Binding-site contacts:
Ligand atom C3' contacts residue LEU37 of chain 2.B at 4.1 Å (hydrophobic).
Ligand atom N1 contacts residue GLY72 of chain 2.B at 2.9 Å (h-bond).
Ligand atom N1 contacts residue LEU74 of chain 2.B at 3.5 Å (h-bond).
Ligand atom C7 contacts residue GLY70 of chain 2.B at 4.2 Å.
Ligand atom C6 contacts residue PHE77 of chain 2.B at 4.0 Å (hydrophobic).
Ligand atom N1 contacts residue LEU73 of chain 2.B at 4.2 Å.
Ligand atom C1' contacts residue GLY9 of chain 2.B at 4.0 Å.
Ligand atom C7A contacts residue GLY72 of chain 2.B at 3.5 Å.
Ligand atom O2 contacts residue SER10 of chain 2.B at 4.2 Å.
Ligand atom C4 contacts residue LEU37 of chain 2.B at 3.8 Å (hydrophobic).
Ligand atom O1 contacts residue LYS88 of chain 2.B at 2.6 Å (salt-bridge).
Ligand atom C7 contacts residue LEU37 of chain 2.B at 4.3 Å (hydrophobic).
Ligand atom C6 contacts residue GLY70 of chain 2.B at 3.5 Å.
Ligand atom C7 contacts residue LEU74 of chain 2.B at 3.9 Å (hydrophobic).
Ligand atom O2 contacts residue PRO8 of chain 2.B at 4.2 Å.
Ligand atom C3A contacts residue LEU37 of chain 2.B at 3.8 Å (hydrophobic).
Ligand atom C2' contacts residue PRO8 of chain 2.B at 3.9 Å (hydrophobic).
Ligand atom C7 contacts residue GLN71 of chain 2.B at 3.9 Å.
Ligand atom C3' contacts residue PRO8 of chain 2.B at 4.1 Å (hydrophobic).
Ligand atom C1' contacts residue PRO8 of chain 2.B at 4.1 Å (hydrophobic).
Ligand atom C2 contacts residue LEU37 of chain 2.B at 4.3 Å (hydrophobic).
Ligand atom C7A contacts residue LEU74 of chain 2.B at 3.8 Å (hydrophobic).
Ligand atom C7A contacts residue LEU37 of chain 2.B at 3.8 Å (hydrophobic).
Ligand atom C2 contacts residue GLY72 of chain 2.B at 4.0 Å.
Ligand atom C1' contacts residue LYS88 of chain 2.B at 3.8 Å.
Ligand atom N1 contacts residue LEU37 of chain 2.B at 4.1 Å.
Ligand atom C5 contacts residue GLY70 of chain 2.B at 3.9 Å.
Ligand atom C5 contacts residue ALA35 of chain 2.B at 3.7 Å (hydrophobic).
Ligand atom C4 contacts residue ALA35 of chain 2.B at 3.8 Å (hydrophobic).
Ligand atom C4 contacts residue LEU74 of chain 2.B at 4.2 Å (hydrophobic).
Ligand atom C2 contacts residue LEU74 of chain 2.B at 3.9 Å (hydrophobic).
Ligand atom C5 contacts residue LEU37 of chain 2.B at 4.1 Å (hydrophobic).
Ligand atom O1 contacts residue PRO8 of chain 2.B at 3.7 Å.
Ligand atom C3' contacts residue GLY9 of chain 2.B at 4.1 Å.
Ligand atom C5 contacts residue VAL36 of chain 2.B at 4.2 Å (hydrophobic).
Ligand atom O2 contacts residue GLY9 of chain 2.B at 3.3 Å.
Ligand atom C6 contacts residue GLN71 of chain 2.B at 3.7 Å.
Ligand atom C3 contacts residue LEU37 of chain 2.B at 4.1 Å (hydrophobic).
Ligand atom C3A contacts residue LEU74 of chain 2.B at 4.0 Å (hydrophobic).
Ligand atom C7 contacts residue GLY72 of chain 2.B at 3.6 Å.

Sequence of chain 2.B:
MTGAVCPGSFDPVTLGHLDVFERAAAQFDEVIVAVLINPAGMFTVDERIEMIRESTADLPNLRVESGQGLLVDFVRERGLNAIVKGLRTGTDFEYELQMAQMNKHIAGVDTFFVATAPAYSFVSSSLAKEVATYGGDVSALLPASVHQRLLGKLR

The small molecule below binds the protein below.
Small molecule (SMILES): O=C(O)CCc1c[nH]c2ccccc12